This small molecule binds to this protein.
Small molecule (SMILES): N#C[Fe](C#N)(C#[O+])O[Ni]

Sequence of chain 1.A:
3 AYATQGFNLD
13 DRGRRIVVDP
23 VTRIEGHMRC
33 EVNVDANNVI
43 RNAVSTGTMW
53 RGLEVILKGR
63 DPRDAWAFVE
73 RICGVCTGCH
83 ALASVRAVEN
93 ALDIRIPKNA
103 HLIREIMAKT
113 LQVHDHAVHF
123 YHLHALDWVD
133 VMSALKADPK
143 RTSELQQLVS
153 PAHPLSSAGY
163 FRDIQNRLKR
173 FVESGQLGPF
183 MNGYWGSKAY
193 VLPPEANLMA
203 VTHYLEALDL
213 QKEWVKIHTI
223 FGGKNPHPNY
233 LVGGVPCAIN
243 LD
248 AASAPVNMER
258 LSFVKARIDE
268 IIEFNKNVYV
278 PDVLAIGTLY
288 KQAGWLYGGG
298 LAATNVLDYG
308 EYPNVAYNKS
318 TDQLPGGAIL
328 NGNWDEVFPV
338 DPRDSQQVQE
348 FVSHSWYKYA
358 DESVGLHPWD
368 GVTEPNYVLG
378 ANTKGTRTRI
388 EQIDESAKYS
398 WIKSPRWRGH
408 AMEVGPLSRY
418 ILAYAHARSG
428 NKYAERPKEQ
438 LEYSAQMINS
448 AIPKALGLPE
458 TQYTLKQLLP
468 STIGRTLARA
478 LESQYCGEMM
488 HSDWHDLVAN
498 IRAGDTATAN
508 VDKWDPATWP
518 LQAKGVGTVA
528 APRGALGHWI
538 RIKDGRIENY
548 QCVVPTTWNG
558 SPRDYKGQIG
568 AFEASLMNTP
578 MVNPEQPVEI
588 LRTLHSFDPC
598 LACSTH

Binding-site contacts:
Ligand atom O4 contacts residue CYS600 of chain 1.A at 3.2 Å (h-bond).
Ligand atom C1 contacts residue VAL551 of chain 1.A at 3.5 Å (hydrophobic).
Ligand atom FE contacts residue CYS600 of chain 1.A at 2.3 Å.
Ligand atom N2 contacts residue VAL551 of chain 1.A at 3.6 Å.
Ligand atom O4 contacts residue CYS597 of chain 1.A at 2.9 Å.
Ligand atom C1 contacts residue CYS81 of chain 1.A at 3.4 Å (hydrophobic).
Ligand atom C3 contacts residue CYS78 of chain 1.A at 3.2 Å (hydrophobic).
Ligand atom O1 contacts residue HIS82 of chain 1.A at 3.5 Å.
Ligand atom O1 contacts residue CYS81 of chain 1.A at 3.4 Å (h-bond).
Ligand atom C1 contacts residue CYS600 of chain 1.A at 3.2 Å (hydrophobic).
Ligand atom C1 contacts residue CYS78 of chain 1.A at 3.4 Å (hydrophobic).
Ligand atom C3 contacts residue ARG530 of chain 1.A at 3.5 Å.
Ligand atom C2 contacts residue CYS600 of chain 1.A at 3.0 Å (hydrophobic).
Ligand atom C2 contacts residue THR553 of chain 1.A at 3.8 Å.
Ligand atom O1 contacts residue PRO552 of chain 1.A at 3.3 Å.
Ligand atom NI contacts residue CYS600 of chain 1.A at 2.6 Å.
Ligand atom N3 contacts residue ARG530 of chain 1.A at 2.9 Å (salt-bridge).
Ligand atom O4 contacts residue ARG530 of chain 1.A at 3.0 Å (salt-bridge).
Ligand atom C1 contacts residue HIS82 of chain 1.A at 3.4 Å.
Ligand atom NI contacts residue CYS78 of chain 1.A at 2.4 Å.
Ligand atom NI contacts residue CYS597 of chain 1.A at 2.2 Å.
Ligand atom N3 contacts residue CYS78 of chain 1.A at 3.7 Å.
Ligand atom N3 contacts residue ALA528 of chain 1.A at 3.5 Å.
Ligand atom C1 contacts residue PRO552 of chain 1.A at 3.6 Å (hydrophobic).
Ligand atom N2 contacts residue THR553 of chain 1.A at 2.9 Å (h-bond).
Ligand atom O4 contacts residue CYS78 of chain 1.A at 2.9 Å (h-bond).
Ligand atom FE contacts residue CYS78 of chain 1.A at 2.4 Å.
Ligand atom C3 contacts residue ALA528 of chain 1.A at 3.9 Å (hydrophobic).
Ligand atom NI contacts residue CYS75 of chain 1.A at 2.2 Å.
Ligand atom C2 contacts residue VAL551 of chain 1.A at 3.6 Å (hydrophobic).
Ligand atom N2 contacts residue CYS600 of chain 1.A at 3.4 Å.
Ligand atom O1 contacts residue ALA528 of chain 1.A at 3.6 Å.
Ligand atom O1 contacts residue VAL551 of chain 1.A at 3.5 Å.
Ligand atom N3 contacts residue PRO529 of chain 1.A at 3.2 Å (h-bond).
Ligand atom C1 contacts residue ALA528 of chain 1.A at 4.0 Å (hydrophobic).
Ligand atom C2 contacts residue ARG530 of chain 1.A at 3.7 Å.
Ligand atom O1 contacts residue LEU533 of chain 1.A at 3.1 Å.
Ligand atom N2 contacts residue PRO552 of chain 1.A at 3.5 Å.
Ligand atom C2 contacts residue PRO552 of chain 1.A at 3.7 Å (hydrophobic).
Ligand atom N2 contacts residue ARG530 of chain 1.A at 3.7 Å.